Sequence of chain 23.A:
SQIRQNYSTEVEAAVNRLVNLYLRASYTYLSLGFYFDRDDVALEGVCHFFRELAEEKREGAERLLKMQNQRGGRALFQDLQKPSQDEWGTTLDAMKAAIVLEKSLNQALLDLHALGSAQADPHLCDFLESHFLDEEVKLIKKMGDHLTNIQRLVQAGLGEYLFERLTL

A protein and the small-molecule ligand that binds it are described below.
Small molecule (SMILES): CCc1cccc(CC)c1O

Sequence of chain 2.A:
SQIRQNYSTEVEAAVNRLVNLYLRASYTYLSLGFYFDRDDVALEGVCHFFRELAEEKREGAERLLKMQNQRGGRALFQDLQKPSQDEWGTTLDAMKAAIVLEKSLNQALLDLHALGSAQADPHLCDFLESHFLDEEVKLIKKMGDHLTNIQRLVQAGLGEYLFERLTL

Binding-site contacts:
Ligand atom C5 contacts residue DIE1 of chain 23.I at 1.0 Å.
Ligand atom C1 contacts residue DIE1 of chain 23.I at 1.4 Å.
Ligand atom C9 contacts residue SER27 of chain 2.A at 3.6 Å.
Ligand atom C10 contacts residue DIE1 of chain 23.I at 2.4 Å.
Ligand atom C9 contacts residue DIE1 of chain 23.I at 1.4 Å.
Ligand atom C9 contacts residue GLU63 of chain 23.A at 4.4 Å.
Ligand atom O1 contacts residue ARG59 of chain 23.A at 3.1 Å.
Ligand atom C10 contacts residue ARG59 of chain 23.A at 3.6 Å.
Ligand atom O1 contacts residue ARG59 of chain 2.A at 4.0 Å.
Ligand atom C2 contacts residue DIE1 of chain 23.I at 0.8 Å.
Ligand atom C6 contacts residue DIE1 of chain 23.I at 0.6 Å.
Ligand atom C7 contacts residue TYR28 of chain 23.A at 4.3 Å (hydrophobic).
Ligand atom C1 contacts residue ARG59 of chain 23.A at 4.1 Å.
Ligand atom C4 contacts residue TYR28 of chain 2.A at 4.0 Å (hydrophobic).
Ligand atom C3 contacts residue LEU81 of chain 2.A at 3.9 Å (hydrophobic).
Ligand atom C10 contacts residue ALA55 of chain 2.A at 3.9 Å (hydrophobic).
Ligand atom O1 contacts residue SER27 of chain 23.A at 4.2 Å.
Ligand atom C1 contacts residue LEU24 of chain 23.A at 4.4 Å (hydrophobic).
Ligand atom C8 contacts residue SER27 of chain 23.A at 3.4 Å.
Ligand atom C3 contacts residue LEU81 of chain 23.A at 4.1 Å (hydrophobic).
Ligand atom C10 contacts residue ARG59 of chain 2.A at 3.2 Å.
Ligand atom C4 contacts residue DIE1 of chain 23.I at 1.1 Å.
Ligand atom C5 contacts residue SER27 of chain 2.A at 3.9 Å.
Ligand atom C3 contacts residue DIE1 of chain 23.I at 1.0 Å.
Ligand atom C7 contacts residue DIE1 of chain 23.I at 1.0 Å.
Ligand atom C7 contacts residue LEU24 of chain 23.A at 4.4 Å (hydrophobic).
Ligand atom C2 contacts residue LEU24 of chain 23.A at 4.5 Å (hydrophobic).
Ligand atom C4 contacts residue LEU24 of chain 2.A at 4.2 Å (hydrophobic).
Ligand atom C6 contacts residue SER27 of chain 2.A at 3.9 Å.
Ligand atom C5 contacts residue TYR28 of chain 2.A at 4.0 Å (hydrophobic).
Ligand atom C7 contacts residue SER27 of chain 23.A at 3.9 Å.
Ligand atom C6 contacts residue ARG59 of chain 23.A at 4.4 Å.
Ligand atom C9 contacts residue ARG59 of chain 23.A at 3.9 Å.
Ligand atom C4 contacts residue LEU81 of chain 2.A at 4.1 Å (hydrophobic).
Ligand atom O1 contacts residue DIE1 of chain 23.I at 1.7 Å.
Ligand atom C8 contacts residue DIE1 of chain 23.I at 0.6 Å.
Ligand atom C10 contacts residue SER27 of chain 2.A at 3.2 Å.